The protein below binds the small molecule below.
Small molecule (SMILES): O=C(c1ccc(O)cc1O)N1Cc2ccccc2C1

Binding-site contacts:
Ligand atom C13 contacts residue SER45 of chain 1.B at 3.7 Å.
Ligand atom C12 contacts residue ALA48 of chain 1.B at 4.0 Å (hydrophobic).
Ligand atom O14 contacts residue SER45 of chain 1.B at 3.9 Å.
Ligand atom N1 contacts residue ALA48 of chain 1.B at 3.5 Å.
Ligand atom O19 contacts residue ASN44 of chain 1.B at 3.6 Å.
Ligand atom C3 contacts residue ALA48 of chain 1.B at 3.6 Å (hydrophobic).
Ligand atom O14 contacts residue ASN44 of chain 1.B at 4.0 Å.
Ligand atom O14 contacts residue THR177 of chain 1.B at 3.4 Å.
Ligand atom O14 contacts residue ALA48 of chain 1.B at 3.5 Å.
Ligand atom C5 contacts residue THR177 of chain 1.B at 3.8 Å.
Ligand atom C11 contacts residue ILE89 of chain 1.B at 3.6 Å (hydrophobic).
Ligand atom C15 contacts residue ASN44 of chain 1.B at 3.8 Å.
Ligand atom O6 contacts residue MET91 of chain 1.B at 3.3 Å.
Ligand atom O19 contacts residue LEU41 of chain 1.B at 3.9 Å.
Ligand atom C13 contacts residue THR177 of chain 1.B at 3.9 Å.
Ligand atom O6 contacts residue GLY90 of chain 1.B at 3.7 Å.
Ligand atom C18 contacts residue VAL179 of chain 1.B at 4.1 Å (hydrophobic).
Ligand atom C9 contacts residue ASN44 of chain 1.B at 4.0 Å.
Ligand atom C13 contacts residue ASN44 of chain 1.B at 3.9 Å.
Ligand atom C3 contacts residue ILE89 of chain 1.B at 3.7 Å (hydrophobic).
Ligand atom O6 contacts residue THR177 of chain 1.B at 2.6 Å (h-bond).
Ligand atom C16 contacts residue LYS51 of chain 1.B at 3.6 Å.
Ligand atom C13 contacts residue ASP86 of chain 1.B at 3.4 Å.
Ligand atom C3 contacts residue GLY90 of chain 1.B at 3.7 Å.
Ligand atom C2 contacts residue THR177 of chain 1.B at 3.5 Å.
Ligand atom O19 contacts residue VAL179 of chain 1.B at 3.6 Å.
Ligand atom O14 contacts residue ASP86 of chain 1.B at 2.6 Å (salt-bridge).
Ligand atom C9 contacts residue THR177 of chain 1.B at 3.6 Å.
Ligand atom C8 contacts residue ALA48 of chain 1.B at 3.9 Å (hydrophobic).
Ligand atom C9 contacts residue ASP86 of chain 1.B at 3.5 Å.
Ligand atom C4 contacts residue ASN44 of chain 1.B at 3.5 Å.
Ligand atom C4 contacts residue ALA48 of chain 1.B at 3.7 Å (hydrophobic).
Ligand atom C18 contacts residue ASN44 of chain 1.B at 3.5 Å.
Ligand atom C2 contacts residue MET91 of chain 1.B at 3.9 Å (hydrophobic).
Ligand atom C17 contacts residue ASP47 of chain 1.B at 4.0 Å.
Ligand atom C7 contacts residue ALA48 of chain 1.B at 3.8 Å (hydrophobic).
Ligand atom C10 contacts residue MET91 of chain 1.B at 3.9 Å (hydrophobic).
Ligand atom C11 contacts residue LYS51 of chain 1.B at 3.7 Å.
Ligand atom C12 contacts residue ASP47 of chain 1.B at 3.6 Å.
Ligand atom C7 contacts residue ILE89 of chain 1.B at 3.9 Å (hydrophobic).

Sequence of chain 1.B:
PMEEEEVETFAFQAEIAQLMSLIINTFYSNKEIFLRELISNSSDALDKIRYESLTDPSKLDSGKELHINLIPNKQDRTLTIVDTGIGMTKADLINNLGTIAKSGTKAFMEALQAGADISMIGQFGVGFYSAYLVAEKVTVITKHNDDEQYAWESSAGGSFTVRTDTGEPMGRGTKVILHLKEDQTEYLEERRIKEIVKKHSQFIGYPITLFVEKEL